Sequence of chain 4.B:
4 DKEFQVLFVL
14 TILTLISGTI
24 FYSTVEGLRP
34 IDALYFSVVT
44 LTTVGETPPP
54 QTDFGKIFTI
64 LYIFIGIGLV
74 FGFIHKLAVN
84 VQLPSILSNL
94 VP

The small molecule below binds the protein below.
Small molecule (SMILES): NCC(=O)O

Binding-site contacts:
Ligand atom C contacts residue ILE19 of chain 4.B at 4.4 Å (hydrophobic).
Ligand atom N contacts residue LEU16 of chain 4.B at 3.8 Å.
Ligand atom N contacts residue SER20 of chain 4.B at 3.4 Å (h-bond).
Ligand atom OXT contacts residue ILE19 of chain 4.B at 4.2 Å.
Ligand atom C contacts residue LEU16 of chain 4.B at 4.5 Å (hydrophobic).
Ligand atom CA contacts residue LEU16 of chain 4.B at 4.1 Å (hydrophobic).
Ligand atom O contacts residue ILE19 of chain 4.B at 4.3 Å.
Ligand atom OXT contacts residue LEU16 of chain 4.B at 3.9 Å.